Binding-site contacts:
Ligand atom C18 contacts residue LYS43 of chain 1.A at 3.6 Å.
Ligand atom C8 contacts residue LEU55 of chain 1.A at 3.6 Å (hydrophobic).
Ligand atom O1 contacts residue HIS78 of chain 1.A at 3.3 Å.
Ligand atom C11 contacts residue HIS78 of chain 1.A at 3.6 Å.
Ligand atom C10 contacts residue VAL83 of chain 1.A at 3.6 Å (hydrophobic).
Ligand atom C11 contacts residue TYR76 of chain 1.A at 3.4 Å (hydrophobic).
Ligand atom C1 contacts residue LYS43 of chain 1.A at 3.8 Å.
Ligand atom C15 contacts residue VAL83 of chain 1.A at 3.6 Å (hydrophobic).
Ligand atom N4 contacts residue SO41 of chain 1.K at 3.7 Å.
Ligand atom C5 contacts residue LYS43 of chain 1.A at 3.8 Å.
Ligand atom C3 contacts residue LYS43 of chain 1.A at 3.6 Å.
Ligand atom O3 contacts residue TYR76 of chain 1.A at 3.7 Å.
Ligand atom N4 contacts residue LYS43 of chain 1.A at 3.4 Å.
Ligand atom N2 contacts residue ARG56 of chain 1.A at 3.1 Å (salt-bridge).
Ligand atom O3 contacts residue VAL83 of chain 1.A at 3.5 Å.
Ligand atom C contacts residue ALA80 of chain 1.A at 3.8 Å (hydrophobic).
Ligand atom C4 contacts residue LYS43 of chain 1.A at 3.8 Å.
Ligand atom N4 contacts residue GLU47 of chain 1.A at 2.7 Å (salt-bridge).
Ligand atom N3 contacts residue TYR76 of chain 1.A at 3.2 Å.
Ligand atom C2 contacts residue LYS43 of chain 1.A at 3.8 Å.
Ligand atom C16 contacts residue LYS43 of chain 1.A at 3.7 Å.
Ligand atom C21 contacts residue GLU47 of chain 1.A at 3.5 Å.
Ligand atom C13 contacts residue TYR76 of chain 1.A at 3.8 Å (hydrophobic).
Ligand atom C19 contacts residue LYS43 of chain 1.A at 3.5 Å.
Ligand atom N1 contacts residue HIS78 of chain 1.A at 3.8 Å.
Ligand atom C contacts residue LYS43 of chain 1.A at 3.7 Å.
Ligand atom C19 contacts residue SO41 of chain 1.K at 3.4 Å.
Ligand atom N3 contacts residue PHE77 of chain 1.A at 3.7 Å.
Ligand atom C14 contacts residue TYR76 of chain 1.A at 3.4 Å (hydrophobic).
Ligand atom C12 contacts residue TYR76 of chain 1.A at 3.8 Å (hydrophobic).
Ligand atom C20 contacts residue LYS43 of chain 1.A at 3.5 Å.
Ligand atom C18 contacts residue GLU47 of chain 1.A at 3.5 Å.
Ligand atom C14 contacts residue HIS78 of chain 1.A at 3.5 Å.
Ligand atom CL contacts residue VAL59 of chain 1.A at 3.8 Å.
Ligand atom C20 contacts residue SO41 of chain 1.K at 3.6 Å.
Ligand atom C12 contacts residue ARG56 of chain 1.A at 3.3 Å.
Ligand atom N3 contacts residue HIS78 of chain 1.A at 3.3 Å.
Ligand atom C8 contacts residue ARG56 of chain 1.A at 3.7 Å.
Ligand atom N1 contacts residue LYS43 of chain 1.A at 3.2 Å (salt-bridge).
Ligand atom C19 contacts residue GLU47 of chain 1.A at 3.7 Å.

This protein binds this small molecule.
Small molecule (SMILES): Cc1c(C(=O)NS(=O)(=O)N(C)C)cc(-c2ccc(Cl)c(Oc3cnccn3)c2)c2cc[nH]c12

Sequence of chain 1.A:
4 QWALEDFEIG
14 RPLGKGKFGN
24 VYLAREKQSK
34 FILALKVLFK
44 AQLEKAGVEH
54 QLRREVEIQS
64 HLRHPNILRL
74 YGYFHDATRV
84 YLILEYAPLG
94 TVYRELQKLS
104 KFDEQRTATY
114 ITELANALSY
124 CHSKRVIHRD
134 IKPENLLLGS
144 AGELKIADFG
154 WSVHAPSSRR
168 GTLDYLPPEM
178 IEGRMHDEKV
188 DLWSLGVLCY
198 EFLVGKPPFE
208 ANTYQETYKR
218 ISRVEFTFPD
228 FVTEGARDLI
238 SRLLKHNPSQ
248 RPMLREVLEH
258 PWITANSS